Sequence of chain 1.A:
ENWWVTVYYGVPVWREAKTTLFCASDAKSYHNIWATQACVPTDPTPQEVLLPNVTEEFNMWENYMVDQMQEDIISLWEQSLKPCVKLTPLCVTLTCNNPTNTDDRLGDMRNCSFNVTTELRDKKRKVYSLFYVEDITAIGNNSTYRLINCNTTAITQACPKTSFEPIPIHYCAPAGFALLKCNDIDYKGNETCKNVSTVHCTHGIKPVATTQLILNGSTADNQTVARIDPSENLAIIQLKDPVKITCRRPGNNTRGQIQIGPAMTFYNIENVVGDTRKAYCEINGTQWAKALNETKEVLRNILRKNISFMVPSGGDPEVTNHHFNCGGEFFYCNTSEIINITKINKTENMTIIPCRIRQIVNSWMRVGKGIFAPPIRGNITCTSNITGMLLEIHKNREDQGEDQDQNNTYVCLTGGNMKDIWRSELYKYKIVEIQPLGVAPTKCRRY

A small-molecule ligand and the protein it binds are described below.
Small molecule (SMILES): CC(=O)N[C@H]1[C@H](O[C@H]2[C@H](O)[C@@H](NC(C)=O)CO[C@@H]2CO)O[C@H](CO)[C@@H](O)[C@@H]1O

Binding-site contacts:
Ligand atom C2 contacts residue ASN205 of chain 1.A at 2.4 Å.
Ligand atom O5 contacts residue ASN193 of chain 1.A at 3.7 Å.
Ligand atom O7 contacts residue GLU52 of chain 1.A at 4.1 Å.
Ligand atom C5 contacts residue ASN205 of chain 1.A at 3.7 Å.
Ligand atom C5 contacts residue LEU54 of chain 1.A at 4.2 Å (hydrophobic).
Ligand atom C7 contacts residue ASN205 of chain 1.A at 3.1 Å.
Ligand atom C8 contacts residue GLU52 of chain 1.A at 3.3 Å.
Ligand atom C7 contacts residue GLU52 of chain 1.A at 4.2 Å.
Ligand atom N2 contacts residue ASN205 of chain 1.A at 2.9 Å (h-bond).
Ligand atom C8 contacts residue ASN205 of chain 1.A at 4.3 Å.
Ligand atom O6 contacts residue ASN193 of chain 1.A at 3.0 Å (h-bond).
Ligand atom C5 contacts residue ASN193 of chain 1.A at 4.3 Å.
Ligand atom C1 contacts residue ASN205 of chain 1.A at 1.4 Å.
Ligand atom C6 contacts residue ASN193 of chain 1.A at 4.2 Å.
Ligand atom O7 contacts residue ASN205 of chain 1.A at 3.0 Å (h-bond).
Ligand atom C3 contacts residue ASN205 of chain 1.A at 3.8 Å.
Ligand atom O5 contacts residue ASN205 of chain 1.A at 2.4 Å (h-bond).
Ligand atom C1 contacts residue ASN193 of chain 1.A at 4.3 Å.
Ligand atom C4 contacts residue ASN205 of chain 1.A at 4.2 Å.